Sequence of chain 1.B:
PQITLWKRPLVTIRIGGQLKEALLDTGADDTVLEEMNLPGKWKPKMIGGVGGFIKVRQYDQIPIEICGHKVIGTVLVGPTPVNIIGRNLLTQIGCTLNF

This protein binds this small molecule.
Small molecule (SMILES): CC(C)CN(C[C@@H](O)[C@H](Cc1ccccc1)NC(=O)O[C@H]1CCOC1)S(=O)(=O)c1ccc(N)cc1

Binding-site contacts:
Ligand atom C10 contacts residue GLU35 of chain 1.B at 3.3 Å.
Ligand atom C13 contacts residue GLU35 of chain 1.B at 3.6 Å.
Ligand atom C12 contacts residue GLY78 of chain 1.B at 4.2 Å.
Ligand atom C11 contacts residue ARG57 of chain 1.B at 3.8 Å.
Ligand atom N1 contacts residue ARG57 of chain 1.B at 4.2 Å.
Ligand atom O6 contacts residue VAL56 of chain 1.B at 4.5 Å.
Ligand atom C2 contacts residue ARG57 of chain 1.B at 3.7 Å.
Ligand atom O2 contacts residue TRP42 of chain 1.B at 3.6 Å.
Ligand atom O2 contacts residue ARG57 of chain 1.B at 3.2 Å (salt-bridge).
Ligand atom C8 contacts residue GLU35 of chain 1.B at 3.5 Å.
Ligand atom C2 contacts residue TRP42 of chain 1.B at 3.9 Å (hydrophobic).
Ligand atom C12 contacts residue PRO79 of chain 1.B at 4.4 Å (hydrophobic).
Ligand atom C12 contacts residue LYS55 of chain 1.B at 3.7 Å.
Ligand atom C13 contacts residue ARG57 of chain 1.B at 4.0 Å.
Ligand atom C3 contacts residue ARG57 of chain 1.B at 4.0 Å.
Ligand atom C11 contacts residue VAL77 of chain 1.B at 4.3 Å (hydrophobic).
Ligand atom C2 contacts residue VAL56 of chain 1.B at 3.9 Å (hydrophobic).
Ligand atom C12 contacts residue GLU35 of chain 1.B at 3.4 Å.
Ligand atom C13 contacts residue GLY78 of chain 1.B at 3.8 Å.
Ligand atom C9 contacts residue ARG57 of chain 1.B at 4.1 Å.
Ligand atom C4 contacts residue TRP42 of chain 1.B at 4.2 Å (hydrophobic).
Ligand atom C7 contacts residue GLU35 of chain 1.B at 4.3 Å.
Ligand atom C25 contacts residue VAL56 of chain 1.B at 3.2 Å (hydrophobic).
Ligand atom C13 contacts residue LYS55 of chain 1.B at 4.5 Å.
Ligand atom C25 contacts residue ARG57 of chain 1.B at 4.2 Å.
Ligand atom O6 contacts residue LYS55 of chain 1.B at 3.5 Å.
Ligand atom C23 contacts residue LYS55 of chain 1.B at 4.4 Å.
Ligand atom C9 contacts residue GLU35 of chain 1.B at 3.7 Å.
Ligand atom C25 contacts residue PRO44 of chain 1.B at 3.9 Å (hydrophobic).
Ligand atom C25 contacts residue LYS55 of chain 1.B at 3.8 Å.
Ligand atom C11 contacts residue GLU35 of chain 1.B at 3.7 Å.
Ligand atom C13 contacts residue VAL77 of chain 1.B at 3.4 Å (hydrophobic).
Ligand atom C12 contacts residue VAL77 of chain 1.B at 4.2 Å (hydrophobic).
Ligand atom O6 contacts residue PRO44 of chain 1.B at 4.1 Å.
Ligand atom C2 contacts residue PRO44 of chain 1.B at 4.4 Å (hydrophobic).